Sequence of chain 4.A:
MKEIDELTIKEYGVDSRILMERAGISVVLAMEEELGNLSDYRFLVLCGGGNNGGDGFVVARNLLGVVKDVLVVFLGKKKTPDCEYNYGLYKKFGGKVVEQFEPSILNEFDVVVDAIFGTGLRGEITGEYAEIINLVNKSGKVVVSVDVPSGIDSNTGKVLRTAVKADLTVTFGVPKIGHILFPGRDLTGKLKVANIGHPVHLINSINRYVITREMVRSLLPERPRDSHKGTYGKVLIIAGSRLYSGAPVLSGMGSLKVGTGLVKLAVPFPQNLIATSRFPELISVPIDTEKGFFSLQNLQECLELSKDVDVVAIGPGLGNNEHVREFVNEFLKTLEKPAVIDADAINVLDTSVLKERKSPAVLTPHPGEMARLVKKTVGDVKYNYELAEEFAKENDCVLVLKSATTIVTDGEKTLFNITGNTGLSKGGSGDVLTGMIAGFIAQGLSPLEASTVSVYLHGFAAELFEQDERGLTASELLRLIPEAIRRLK

Binding-site contacts:
Ligand atom CE1 contacts residue ALA206 of chain 4.A at 3.9 Å (hydrophobic).
Ligand atom O contacts residue VAL205 of chain 4.A at 3.0 Å (h-bond).
Ligand atom NE1 contacts residue ASN74 of chain 8.A at 3.0 Å (h-bond).
Ligand atom O contacts residue VAL205 of chain 4.A at 3.6 Å.
Ligand atom CB contacts residue VAL205 of chain 4.A at 3.8 Å (hydrophobic).
Ligand atom CZ2 contacts residue ASN207 of chain 4.A at 3.9 Å.
Ligand atom N contacts residue VAL205 of chain 4.A at 3.2 Å (h-bond).
Ligand atom CA contacts residue VAL205 of chain 4.A at 3.5 Å (hydrophobic).
Ligand atom O contacts residue ALA206 of chain 4.A at 3.3 Å.
Ligand atom CA contacts residue GLU44 of chain 8.A at 3.7 Å.
Ligand atom CE1 contacts residue ALA42 of chain 4.A at 3.8 Å (hydrophobic).
Ligand atom NE1 contacts residue ASN207 of chain 4.A at 3.6 Å.
Ligand atom CB contacts residue GLU44 of chain 8.A at 3.4 Å.
Ligand atom CH2 contacts residue ILE37 of chain 8.A at 3.7 Å (hydrophobic).
Ligand atom CH2 contacts residue ARG34 of chain 4.A at 3.5 Å.
Ligand atom CD1 contacts residue ASN207 of chain 4.A at 3.6 Å.
Ligand atom CE1 contacts residue SER38 of chain 4.A at 3.9 Å.
Ligand atom CZ3 contacts residue LEU41 of chain 8.A at 3.9 Å (hydrophobic).
Ligand atom O contacts residue ASN207 of chain 4.A at 2.9 Å (h-bond).
Ligand atom CZ contacts residue ALA42 of chain 4.A at 3.5 Å (hydrophobic).
Ligand atom CE2 contacts residue GLU45 of chain 4.A at 3.6 Å.
Ligand atom C contacts residue GLU44 of chain 8.A at 3.9 Å.
Ligand atom CZ2 contacts residue ASN74 of chain 8.A at 3.4 Å.
Ligand atom CZ2 contacts residue ARG34 of chain 4.A at 3.6 Å.
Ligand atom N contacts residue GLU44 of chain 8.A at 2.9 Å (salt-bridge).
Ligand atom CE2 contacts residue ASN207 of chain 4.A at 3.6 Å.
Ligand atom CD2 contacts residue LEU41 of chain 4.A at 3.5 Å (hydrophobic).
Ligand atom CD1 contacts residue ASN74 of chain 8.A at 3.9 Å.
Ligand atom O contacts residue ASN207 of chain 4.A at 3.3 Å (h-bond).
Ligand atom CD2 contacts residue VAL40 of chain 8.A at 3.6 Å (hydrophobic).
Ligand atom CE3 contacts residue LEU41 of chain 8.A at 3.7 Å (hydrophobic).
Ligand atom OE1 contacts residue VAL205 of chain 4.A at 3.9 Å.
Ligand atom CD2 contacts residue GLU45 of chain 4.A at 3.5 Å.
Ligand atom C contacts residue VAL205 of chain 4.A at 3.7 Å (hydrophobic).
Ligand atom N contacts residue GLU44 of chain 8.A at 3.3 Å (salt-bridge).
Ligand atom CZ contacts residue SER38 of chain 4.A at 3.4 Å.
Ligand atom CB contacts residue ASN49 of chain 8.A at 3.6 Å.
Ligand atom CG contacts residue VAL40 of chain 8.A at 3.8 Å (hydrophobic).
Ligand atom O contacts residue LYS204 of chain 4.A at 3.9 Å.
Ligand atom CE2 contacts residue VAL40 of chain 8.A at 3.7 Å (hydrophobic).

Sequence of chain 8.A:
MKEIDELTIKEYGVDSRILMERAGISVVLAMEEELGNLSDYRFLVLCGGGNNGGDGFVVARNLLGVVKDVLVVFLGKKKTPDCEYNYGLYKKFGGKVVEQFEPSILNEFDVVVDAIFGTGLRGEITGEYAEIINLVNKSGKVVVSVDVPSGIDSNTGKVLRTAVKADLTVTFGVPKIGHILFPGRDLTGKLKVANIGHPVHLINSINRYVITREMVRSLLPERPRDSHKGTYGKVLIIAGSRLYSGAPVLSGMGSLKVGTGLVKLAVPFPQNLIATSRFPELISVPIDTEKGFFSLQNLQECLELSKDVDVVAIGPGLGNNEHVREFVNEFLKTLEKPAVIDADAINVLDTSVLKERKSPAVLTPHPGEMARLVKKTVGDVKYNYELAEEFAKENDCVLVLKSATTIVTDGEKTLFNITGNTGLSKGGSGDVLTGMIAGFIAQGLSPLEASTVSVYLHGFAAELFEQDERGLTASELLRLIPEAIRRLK

This small molecule binds to this protein.
Small molecule (SMILES): CC(C)C[C@H](NC(=O)[C@H](CC1=CN=C2C=CC=CC12)NC(=O)[C@H](C)N)C(=O)N[C@@H](Cc1ccccc1)C(=O)N[C@@H](CCC(=O)O)C(=O)N[C@@H](C)C=O